Sequence of chain 1.A:
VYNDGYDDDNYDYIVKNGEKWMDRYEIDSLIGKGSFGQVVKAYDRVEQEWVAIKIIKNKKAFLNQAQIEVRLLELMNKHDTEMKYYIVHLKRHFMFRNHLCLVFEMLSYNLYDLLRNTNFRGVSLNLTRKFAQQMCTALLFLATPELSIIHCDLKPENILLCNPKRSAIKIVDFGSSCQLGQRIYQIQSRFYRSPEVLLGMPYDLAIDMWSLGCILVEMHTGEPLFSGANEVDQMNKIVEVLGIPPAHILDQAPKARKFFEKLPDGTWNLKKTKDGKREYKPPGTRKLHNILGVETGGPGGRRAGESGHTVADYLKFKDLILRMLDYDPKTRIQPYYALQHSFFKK

This protein binds this small molecule.
Small molecule (SMILES): CN(c1ccccc1)c1nccc(-c2cnn3ncccc23)n1

Binding-site contacts:
Ligand atom N2 contacts residue LYS64 of chain 1.A at 3.7 Å.
Ligand atom N2 contacts residue VAL182 of chain 1.A at 3.9 Å.
Ligand atom N contacts residue LEU170 of chain 1.A at 3.8 Å.
Ligand atom C6 contacts residue LEU170 of chain 1.A at 3.5 Å (hydrophobic).
Ligand atom N1 contacts residue GLU115 of chain 1.A at 3.8 Å.
Ligand atom N5 contacts residue LEU170 of chain 1.A at 3.6 Å.
Ligand atom C7 contacts residue LEU117 of chain 1.A at 3.7 Å (hydrophobic).
Ligand atom C3 contacts residue ILE41 of chain 1.A at 3.9 Å (hydrophobic).
Ligand atom N3 contacts residue VAL182 of chain 1.A at 3.9 Å.
Ligand atom N4 contacts residue ASP183 of chain 1.A at 3.5 Å.
Ligand atom C16 contacts residue LEU117 of chain 1.A at 3.2 Å (hydrophobic).
Ligand atom N1 contacts residue LEU170 of chain 1.A at 3.8 Å.
Ligand atom C5 contacts residue ILE41 of chain 1.A at 3.9 Å (hydrophobic).
Ligand atom C4 contacts residue ILE41 of chain 1.A at 3.5 Å (hydrophobic).
Ligand atom C4 contacts residue VAL49 of chain 1.A at 3.9 Å (hydrophobic).
Ligand atom C8 contacts residue VAL98 of chain 1.A at 3.8 Å (hydrophobic).
Ligand atom C7 contacts residue ALA62 of chain 1.A at 3.9 Å (hydrophobic).
Ligand atom C16 contacts residue MET116 of chain 1.A at 3.5 Å (hydrophobic).
Ligand atom C11 contacts residue PHE114 of chain 1.A at 3.4 Å (hydrophobic).
Ligand atom C12 contacts residue VAL182 of chain 1.A at 3.8 Å (hydrophobic).
Ligand atom C7 contacts residue GLU115 of chain 1.A at 3.0 Å.
Ligand atom N2 contacts residue ASP183 of chain 1.A at 3.7 Å.
Ligand atom N contacts residue ILE41 of chain 1.A at 3.7 Å.
Ligand atom C10 contacts residue VAL182 of chain 1.A at 3.9 Å (hydrophobic).
Ligand atom N4 contacts residue LYS64 of chain 1.A at 3.0 Å (salt-bridge).
Ligand atom C11 contacts residue VAL182 of chain 1.A at 3.8 Å (hydrophobic).
Ligand atom N1 contacts residue ALA62 of chain 1.A at 3.7 Å.
Ligand atom C2 contacts residue LEU170 of chain 1.A at 3.6 Å (hydrophobic).
Ligand atom N3 contacts residue LYS64 of chain 1.A at 3.7 Å.
Ligand atom N3 contacts residue ASP183 of chain 1.A at 3.8 Å.
Ligand atom C16 contacts residue SER118 of chain 1.A at 3.6 Å.
Ligand atom C8 contacts residue PHE114 of chain 1.A at 3.8 Å (hydrophobic).
Ligand atom N1 contacts residue LEU117 of chain 1.A at 3.2 Å (h-bond).
Ligand atom C2 contacts residue SER118 of chain 1.A at 3.6 Å.
Ligand atom C14 contacts residue PHE46 of chain 1.A at 3.9 Å (hydrophobic).
Ligand atom C15 contacts residue PHE46 of chain 1.A at 3.6 Å (hydrophobic).
Ligand atom C13 contacts residue VAL49 of chain 1.A at 3.9 Å (hydrophobic).
Ligand atom N2 contacts residue PHE114 of chain 1.A at 3.6 Å.
Ligand atom C15 contacts residue LYS64 of chain 1.A at 3.8 Å.
Ligand atom C15 contacts residue ASP183 of chain 1.A at 3.7 Å.